A protein and the small-molecule ligand that binds it are described below.
Small molecule (SMILES): CC(=O)N[C@@H]1[C@@H](O)[C@H](O)[C@@H](CO)O[C@H]1O

Sequence of chain 1.A:
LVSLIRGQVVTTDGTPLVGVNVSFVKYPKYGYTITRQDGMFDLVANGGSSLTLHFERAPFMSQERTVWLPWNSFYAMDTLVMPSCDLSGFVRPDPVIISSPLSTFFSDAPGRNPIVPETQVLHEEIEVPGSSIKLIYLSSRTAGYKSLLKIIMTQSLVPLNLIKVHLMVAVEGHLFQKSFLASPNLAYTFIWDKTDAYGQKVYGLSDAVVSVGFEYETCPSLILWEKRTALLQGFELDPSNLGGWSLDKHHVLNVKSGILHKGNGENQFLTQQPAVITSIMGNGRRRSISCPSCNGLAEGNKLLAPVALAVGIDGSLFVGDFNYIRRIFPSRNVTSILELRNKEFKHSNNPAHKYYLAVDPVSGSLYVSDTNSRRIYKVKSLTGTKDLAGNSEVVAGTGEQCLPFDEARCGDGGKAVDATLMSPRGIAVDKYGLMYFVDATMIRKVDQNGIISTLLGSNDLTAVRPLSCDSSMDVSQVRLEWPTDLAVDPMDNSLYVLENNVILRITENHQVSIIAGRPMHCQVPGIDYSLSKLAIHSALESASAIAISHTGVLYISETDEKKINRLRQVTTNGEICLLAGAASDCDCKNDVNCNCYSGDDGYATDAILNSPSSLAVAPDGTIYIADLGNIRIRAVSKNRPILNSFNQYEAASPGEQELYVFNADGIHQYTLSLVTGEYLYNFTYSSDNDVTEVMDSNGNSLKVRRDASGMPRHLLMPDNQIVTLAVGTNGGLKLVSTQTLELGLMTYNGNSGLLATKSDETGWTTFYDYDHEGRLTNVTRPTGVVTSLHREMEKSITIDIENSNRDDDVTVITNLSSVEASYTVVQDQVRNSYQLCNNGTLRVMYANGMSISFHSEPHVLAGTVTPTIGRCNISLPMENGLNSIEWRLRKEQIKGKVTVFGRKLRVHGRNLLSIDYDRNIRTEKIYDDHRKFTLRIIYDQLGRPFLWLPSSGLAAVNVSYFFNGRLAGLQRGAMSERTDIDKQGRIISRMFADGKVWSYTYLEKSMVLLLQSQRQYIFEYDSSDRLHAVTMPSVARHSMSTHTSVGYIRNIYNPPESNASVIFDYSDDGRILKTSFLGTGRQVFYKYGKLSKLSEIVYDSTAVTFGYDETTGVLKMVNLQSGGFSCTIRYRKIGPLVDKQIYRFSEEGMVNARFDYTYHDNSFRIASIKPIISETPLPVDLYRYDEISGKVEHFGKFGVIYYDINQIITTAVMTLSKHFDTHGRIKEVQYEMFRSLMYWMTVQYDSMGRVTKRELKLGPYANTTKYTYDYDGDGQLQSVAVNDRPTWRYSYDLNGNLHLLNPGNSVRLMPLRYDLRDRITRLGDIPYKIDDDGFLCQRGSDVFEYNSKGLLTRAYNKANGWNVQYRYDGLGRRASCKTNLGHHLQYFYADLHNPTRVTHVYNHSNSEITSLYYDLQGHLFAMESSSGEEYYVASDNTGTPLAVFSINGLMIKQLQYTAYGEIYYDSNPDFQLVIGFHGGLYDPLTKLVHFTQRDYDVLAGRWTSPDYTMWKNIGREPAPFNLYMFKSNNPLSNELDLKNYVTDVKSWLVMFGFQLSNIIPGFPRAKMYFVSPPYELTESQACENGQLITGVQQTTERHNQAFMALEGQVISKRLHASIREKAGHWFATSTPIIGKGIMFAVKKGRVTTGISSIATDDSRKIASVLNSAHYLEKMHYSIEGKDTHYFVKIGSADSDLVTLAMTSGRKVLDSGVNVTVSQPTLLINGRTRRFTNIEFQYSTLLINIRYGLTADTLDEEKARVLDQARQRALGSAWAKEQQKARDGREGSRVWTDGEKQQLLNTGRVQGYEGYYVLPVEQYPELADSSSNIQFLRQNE

Binding-site contacts:
Ligand atom O7 contacts residue ASN1263 of chain 1.A at 3.5 Å (h-bond).
Ligand atom C7 contacts residue ASN1263 of chain 1.A at 3.7 Å.
Ligand atom O5 contacts residue ASN1263 of chain 1.A at 2.3 Å (h-bond).
Ligand atom C2 contacts residue ASN1263 of chain 1.A at 2.5 Å.
Ligand atom C5 contacts residue ASN1263 of chain 1.A at 3.6 Å.
Ligand atom N2 contacts residue ASN1263 of chain 1.A at 3.0 Å (h-bond).
Ligand atom C1 contacts residue ASN1263 of chain 1.A at 1.4 Å.
Ligand atom C4 contacts residue ASN1263 of chain 1.A at 4.2 Å.
Ligand atom C3 contacts residue ASN1263 of chain 1.A at 3.8 Å.